Sequence of chain 1.C:
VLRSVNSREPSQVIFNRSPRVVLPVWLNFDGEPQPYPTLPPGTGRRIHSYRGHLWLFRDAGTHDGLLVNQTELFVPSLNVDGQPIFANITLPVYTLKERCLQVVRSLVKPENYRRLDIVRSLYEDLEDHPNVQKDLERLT

Binding-site contacts:
Ligand atom CBC contacts residue ILE58 of chain 1.C at 3.8 Å (hydrophobic).
Ligand atom CB contacts residue TYR47 of chain 1.C at 3.7 Å (hydrophobic).
Ligand atom CG contacts residue TRP37 of chain 1.C at 3.7 Å (hydrophobic).
Ligand atom CAL contacts residue ILE58 of chain 1.C at 3.5 Å (hydrophobic).
Ligand atom OD1 contacts residue HIS64 of chain 1.C at 2.7 Å (h-bond).
Ligand atom CD2 contacts residue TRP37 of chain 1.C at 3.5 Å (hydrophobic).
Ligand atom CAJ contacts residue TYR47 of chain 1.C at 3.8 Å (hydrophobic).
Ligand atom OAV contacts residue ASN16 of chain 1.C at 3.6 Å.
Ligand atom CG contacts residue HIS64 of chain 1.C at 3.7 Å.
Ligand atom CB contacts residue TRP66 of chain 1.C at 3.5 Å (hydrophobic).
Ligand atom CB contacts residue HIS59 of chain 1.C at 3.6 Å.
Ligand atom C contacts residue HIS59 of chain 1.C at 3.5 Å.
Ligand atom SAW contacts residue TYR47 of chain 1.C at 3.8 Å.
Ligand atom OAF contacts residue HIS64 of chain 1.C at 3.2 Å.
Ligand atom CBC contacts residue TYR47 of chain 1.C at 3.7 Å (hydrophobic).
Ligand atom CAZ contacts residue TYR61 of chain 1.C at 3.9 Å (hydrophobic).
Ligand atom N contacts residue TYR47 of chain 1.C at 3.8 Å.
Ligand atom CAM contacts residue PRO48 of chain 1.C at 3.0 Å (hydrophobic).
Ligand atom NAS contacts residue PRO48 of chain 1.C at 3.8 Å.
Ligand atom CAN contacts residue HIS59 of chain 1.C at 3.9 Å.
Ligand atom CG contacts residue TRP66 of chain 1.C at 3.7 Å (hydrophobic).
Ligand atom CA contacts residue HIS59 of chain 1.C at 3.3 Å.
Ligand atom OAF contacts residue PHE40 of chain 1.C at 3.5 Å.
Ligand atom CAP contacts residue TYR61 of chain 1.C at 3.2 Å (hydrophobic).
Ligand atom NAT contacts residue HIS59 of chain 1.C at 2.9 Å (h-bond).
Ligand atom OAG contacts residue TYR61 of chain 1.C at 3.7 Å.
Ligand atom OD1 contacts residue TRP37 of chain 1.C at 3.9 Å.
Ligand atom OAV contacts residue ARG18 of chain 1.C at 3.5 Å.
Ligand atom CAY contacts residue TYR61 of chain 1.C at 3.7 Å (hydrophobic).
Ligand atom OD1 contacts residue TYR61 of chain 1.C at 3.7 Å.
Ligand atom O contacts residue TYR47 of chain 1.C at 2.7 Å (h-bond).
Ligand atom CG contacts residue SER60 of chain 1.C at 3.7 Å.
Ligand atom CD2 contacts residue TYR47 of chain 1.C at 3.5 Å (hydrophobic).
Ligand atom CAO contacts residue ASN16 of chain 1.C at 3.8 Å.
Ligand atom CAD contacts residue TYR47 of chain 1.C at 3.7 Å (hydrophobic).
Ligand atom CBD contacts residue ILE58 of chain 1.C at 3.7 Å (hydrophobic).
Ligand atom CBA contacts residue TYR47 of chain 1.C at 3.9 Å (hydrophobic).
Ligand atom OD1 contacts residue SER60 of chain 1.C at 2.7 Å (h-bond).
Ligand atom CAL contacts residue TYR47 of chain 1.C at 3.7 Å (hydrophobic).
Ligand atom C contacts residue TYR47 of chain 1.C at 3.6 Å (hydrophobic).

This small molecule binds to this protein.
Small molecule (SMILES): Cc1ncsc1-c1ccc(CNC(=O)[C@@H]2C[C@@H](O)CN2C(=O)[C@@H](NC(=O)C2COC2)C(C)(C)C)cc1